Sequence of chain 1.A:
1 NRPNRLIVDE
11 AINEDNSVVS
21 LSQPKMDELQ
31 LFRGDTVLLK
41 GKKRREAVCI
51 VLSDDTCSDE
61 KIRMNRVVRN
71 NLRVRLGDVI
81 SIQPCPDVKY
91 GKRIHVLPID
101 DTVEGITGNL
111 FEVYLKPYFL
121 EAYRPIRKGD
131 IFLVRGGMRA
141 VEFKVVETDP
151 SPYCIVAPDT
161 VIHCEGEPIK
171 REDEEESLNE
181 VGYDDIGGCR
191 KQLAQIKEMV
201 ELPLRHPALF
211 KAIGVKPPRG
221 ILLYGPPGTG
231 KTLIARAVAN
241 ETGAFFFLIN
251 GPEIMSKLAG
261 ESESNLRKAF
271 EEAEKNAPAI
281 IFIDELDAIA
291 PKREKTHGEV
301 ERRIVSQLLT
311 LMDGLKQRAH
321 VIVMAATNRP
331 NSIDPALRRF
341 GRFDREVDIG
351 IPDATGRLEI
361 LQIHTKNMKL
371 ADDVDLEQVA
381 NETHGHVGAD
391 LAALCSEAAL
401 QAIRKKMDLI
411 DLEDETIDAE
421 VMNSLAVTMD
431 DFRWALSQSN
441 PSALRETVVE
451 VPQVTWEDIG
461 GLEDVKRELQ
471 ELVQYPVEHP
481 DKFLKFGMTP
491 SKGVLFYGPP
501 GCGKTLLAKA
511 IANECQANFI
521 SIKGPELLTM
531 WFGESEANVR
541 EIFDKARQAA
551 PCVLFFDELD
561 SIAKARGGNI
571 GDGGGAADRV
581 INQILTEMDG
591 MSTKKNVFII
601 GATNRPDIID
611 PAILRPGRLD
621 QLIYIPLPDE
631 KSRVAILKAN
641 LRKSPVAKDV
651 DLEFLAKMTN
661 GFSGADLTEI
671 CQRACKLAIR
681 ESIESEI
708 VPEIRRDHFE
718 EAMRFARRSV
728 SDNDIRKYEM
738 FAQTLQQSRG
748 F

The protein below binds the small molecule below.
Small molecule (SMILES): Cc1cc2c(C(N)=O)cccc2n1-c1nc2c(c(NCc3ccccc3)n1)COCC2

Binding-site contacts:
Ligand atom C02 contacts residue THR668 of chain 1.A at 4.0 Å.
Ligand atom C28 contacts residue VAL454 of chain 1.A at 4.0 Å (hydrophobic).
Ligand atom C22 contacts residue GLY503 of chain 1.A at 4.0 Å.
Ligand atom C05 contacts residue GLY503 of chain 1.A at 3.5 Å.
Ligand atom O26 contacts residue VAL454 of chain 1.A at 3.6 Å.
Ligand atom N31 contacts residue ALA665 of chain 1.A at 3.1 Å (h-bond).
Ligand atom C21 contacts residue CYS502 of chain 1.A at 3.7 Å (hydrophobic).
Ligand atom C24 contacts residue LEU506 of chain 1.A at 3.0 Å (hydrophobic).
Ligand atom C28 contacts residue LEU506 of chain 1.A at 3.5 Å (hydrophobic).
Ligand atom C06 contacts residue LEU506 of chain 1.A at 4.2 Å (hydrophobic).
Ligand atom N14 contacts residue LEU506 of chain 1.A at 3.5 Å.
Ligand atom N12 contacts residue LEU506 of chain 1.A at 4.1 Å.
Ligand atom C15 contacts residue LEU506 of chain 1.A at 3.4 Å (hydrophobic).
Ligand atom C03 contacts residue THR668 of chain 1.A at 4.0 Å.
Ligand atom C27 contacts residue ASP458 of chain 1.A at 3.6 Å.
Ligand atom C25 contacts residue LEU506 of chain 1.A at 3.9 Å (hydrophobic).
Ligand atom O26 contacts residue ARG642 of chain 1.A at 4.2 Å.
Ligand atom C04 contacts residue GLY501 of chain 1.A at 3.9 Å.
Ligand atom C02 contacts residue GLY664 of chain 1.A at 4.0 Å.
Ligand atom C17 contacts residue ILE459 of chain 1.A at 3.4 Å (hydrophobic).
Ligand atom O26 contacts residue ASP458 of chain 1.A at 3.1 Å (salt-bridge).
Ligand atom C19 contacts residue ILE636 of chain 1.A at 4.0 Å (hydrophobic).
Ligand atom C27 contacts residue VAL454 of chain 1.A at 2.9 Å (hydrophobic).
Ligand atom O01 contacts residue THR668 of chain 1.A at 3.9 Å.
Ligand atom C13 contacts residue LEU506 of chain 1.A at 3.3 Å (hydrophobic).
Ligand atom C09 contacts residue THR668 of chain 1.A at 3.7 Å.
Ligand atom C08 contacts residue THR668 of chain 1.A at 3.9 Å.
Ligand atom C25 contacts residue ASP458 of chain 1.A at 3.9 Å.
Ligand atom C29 contacts residue LEU506 of chain 1.A at 2.9 Å (hydrophobic).
Ligand atom C04 contacts residue GLY664 of chain 1.A at 4.1 Å.
Ligand atom C04 contacts residue GLY503 of chain 1.A at 4.0 Å.
Ligand atom N31 contacts residue GLY664 of chain 1.A at 3.5 Å.
Ligand atom C25 contacts residue VAL454 of chain 1.A at 4.1 Å (hydrophobic).
Ligand atom C18 contacts residue ILE459 of chain 1.A at 4.1 Å (hydrophobic).
Ligand atom N30 contacts residue LEU506 of chain 1.A at 3.0 Å.
Ligand atom C23 contacts residue LEU506 of chain 1.A at 3.2 Å (hydrophobic).
Ligand atom C02 contacts residue ALA665 of chain 1.A at 4.0 Å (hydrophobic).
Ligand atom C22 contacts residue LEU506 of chain 1.A at 3.9 Å (hydrophobic).
Ligand atom N16 contacts residue ILE636 of chain 1.A at 4.0 Å.
Ligand atom N31 contacts residue GLY501 of chain 1.A at 3.7 Å.